Binding-site contacts:
Ligand atom C29 contacts residue PHE124 of chain 1.B at 3.8 Å (hydrophobic).
Ligand atom F20 contacts residue MET303 of chain 1.B at 3.4 Å.
Ligand atom C26 contacts residue PHE124 of chain 1.B at 3.9 Å (hydrophobic).
Ligand atom C26 contacts residue GLN19 of chain 1.B at 3.8 Å.
Ligand atom C24 contacts residue GLY228 of chain 1.B at 3.7 Å.
Ligand atom C6 contacts residue ASP38 of chain 1.B at 3.6 Å.
Ligand atom C1 contacts residue THR85 of chain 1.B at 3.7 Å.
Ligand atom C31 contacts residue GLY228 of chain 1.B at 3.3 Å.
Ligand atom C7 contacts residue TYR83 of chain 1.B at 3.6 Å (hydrophobic).
Ligand atom O11 contacts residue TYR83 of chain 1.B at 3.7 Å.
Ligand atom C28 contacts residue ALA122 of chain 1.B at 3.8 Å (hydrophobic).
Ligand atom C15 contacts residue GLY228 of chain 1.B at 3.4 Å.
Ligand atom C30 contacts residue PHE124 of chain 1.B at 3.9 Å (hydrophobic).
Ligand atom N23 contacts residue SER230 of chain 1.B at 3.7 Å.
Ligand atom C4 contacts residue ASP226 of chain 1.B at 3.8 Å.
Ligand atom N9 contacts residue ASP226 of chain 1.B at 2.8 Å (salt-bridge).
Ligand atom C24 contacts residue SER230 of chain 1.B at 3.5 Å.
Ligand atom N9 contacts residue GLY228 of chain 1.B at 3.6 Å.
Ligand atom C27 contacts residue GLN19 of chain 1.B at 3.8 Å.
Ligand atom C31 contacts residue THR18 of chain 1.B at 3.8 Å.
Ligand atom N23 contacts residue GLY228 of chain 1.B at 3.0 Å (h-bond).
Ligand atom C2 contacts residue THR85 of chain 1.B at 3.8 Å.
Ligand atom C10 contacts residue ASP226 of chain 1.B at 3.4 Å.
Ligand atom N9 contacts residue ASP38 of chain 1.B at 2.9 Å (salt-bridge).
Ligand atom C4 contacts residue ASP38 of chain 1.B at 3.5 Å.
Ligand atom C1 contacts residue TYR83 of chain 1.B at 3.5 Å (hydrophobic).
Ligand atom O22 contacts residue SER230 of chain 1.B at 3.9 Å.
Ligand atom O11 contacts residue THR85 of chain 1.B at 3.2 Å (h-bond).
Ligand atom F20 contacts residue HIS301 of chain 1.B at 3.5 Å.
Ligand atom C12 contacts residue THR85 of chain 1.B at 3.9 Å.
Ligand atom C15 contacts residue THR85 of chain 1.B at 3.7 Å.
Ligand atom C16 contacts residue THR85 of chain 1.B at 3.6 Å.
Ligand atom C15 contacts residue ALA229 of chain 1.B at 3.8 Å (hydrophobic).
Ligand atom C17 contacts residue THR85 of chain 1.B at 3.9 Å.
Ligand atom O11 contacts residue SER84 of chain 1.B at 3.4 Å (h-bond).
Ligand atom C13 contacts residue GLY228 of chain 1.B at 3.6 Å.
Ligand atom C28 contacts residue PRO118 of chain 1.B at 3.6 Å (hydrophobic).
Ligand atom C4 contacts residue GLY228 of chain 1.B at 3.9 Å.
Ligand atom N5 contacts residue ASP38 of chain 1.B at 2.7 Å (salt-bridge).
Ligand atom C7 contacts residue ASP38 of chain 1.B at 3.3 Å.

Sequence of chain 1.B:
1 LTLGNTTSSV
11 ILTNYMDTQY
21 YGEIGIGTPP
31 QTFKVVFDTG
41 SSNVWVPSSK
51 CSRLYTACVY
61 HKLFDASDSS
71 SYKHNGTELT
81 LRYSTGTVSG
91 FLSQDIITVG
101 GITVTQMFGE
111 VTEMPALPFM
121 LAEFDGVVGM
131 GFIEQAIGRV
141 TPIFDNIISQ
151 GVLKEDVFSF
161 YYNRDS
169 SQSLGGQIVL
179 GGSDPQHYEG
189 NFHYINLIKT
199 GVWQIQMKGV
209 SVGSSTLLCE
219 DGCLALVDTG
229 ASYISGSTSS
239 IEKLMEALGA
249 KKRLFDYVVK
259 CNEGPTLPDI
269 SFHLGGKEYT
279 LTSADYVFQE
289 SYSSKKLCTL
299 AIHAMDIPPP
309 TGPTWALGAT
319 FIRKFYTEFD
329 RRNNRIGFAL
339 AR

A small-molecule ligand and the protein it binds are described below.
Small molecule (SMILES): CC(C)[C@]1(C)CC(=O)N(Cc2cc(F)cc(C(=O)N[C@@H](C)c3ccccc3)c2)C(N)=N1